This small molecule binds to this protein.
Small molecule (SMILES): CC(=O)N[C@@H]1[C@@H](O)[C@H](O)[C@@H](CO)O[C@H]1O

Sequence of chain 1.A:
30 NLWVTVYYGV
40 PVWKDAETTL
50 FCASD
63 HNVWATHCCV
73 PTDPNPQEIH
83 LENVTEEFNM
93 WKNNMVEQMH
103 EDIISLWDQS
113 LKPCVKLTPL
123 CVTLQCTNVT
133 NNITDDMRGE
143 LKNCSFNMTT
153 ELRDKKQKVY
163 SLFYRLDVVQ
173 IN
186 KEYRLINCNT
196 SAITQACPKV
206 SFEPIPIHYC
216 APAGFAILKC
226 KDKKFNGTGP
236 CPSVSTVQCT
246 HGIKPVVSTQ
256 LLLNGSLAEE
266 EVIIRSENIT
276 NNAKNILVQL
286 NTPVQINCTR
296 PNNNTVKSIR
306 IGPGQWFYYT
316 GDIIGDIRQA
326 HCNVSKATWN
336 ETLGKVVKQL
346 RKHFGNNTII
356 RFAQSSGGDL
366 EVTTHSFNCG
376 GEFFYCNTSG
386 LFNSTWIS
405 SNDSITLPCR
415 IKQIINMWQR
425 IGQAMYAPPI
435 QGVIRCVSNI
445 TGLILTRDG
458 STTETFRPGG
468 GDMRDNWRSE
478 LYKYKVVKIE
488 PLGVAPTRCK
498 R

Binding-site contacts:
Ligand atom C7 contacts residue ASN335 of chain 1.A at 3.5 Å.
Ligand atom C5 contacts residue ASN335 of chain 1.A at 3.8 Å.
Ligand atom C1 contacts residue ASN335 of chain 1.A at 1.5 Å.
Ligand atom O7 contacts residue ASN335 of chain 1.A at 3.7 Å.
Ligand atom C1 contacts residue TRP391 of chain 1.A at 3.8 Å (hydrophobic).
Ligand atom C5 contacts residue TRP391 of chain 1.A at 4.3 Å (hydrophobic).
Ligand atom C3 contacts residue ASN335 of chain 1.A at 3.9 Å.
Ligand atom C8 contacts residue ASN335 of chain 1.A at 3.8 Å.
Ligand atom C2 contacts residue ASN335 of chain 1.A at 2.6 Å.
Ligand atom N2 contacts residue ASN335 of chain 1.A at 3.0 Å (h-bond).
Ligand atom O6 contacts residue TRP391 of chain 1.A at 4.4 Å.
Ligand atom O5 contacts residue TRP391 of chain 1.A at 4.2 Å.
Ligand atom O5 contacts residue ASN335 of chain 1.A at 2.5 Å (h-bond).
Ligand atom C4 contacts residue ASN335 of chain 1.A at 4.4 Å.